This protein binds this small molecule.
Small molecule (SMILES): Nc1nc(NCCc2ccc(O)cc2)nc2nc(-c3ccco3)nn12

Binding-site contacts:
Ligand atom C1 contacts residue LEU388 of chain 1.A at 3.5 Å (hydrophobic).
Ligand atom N17 contacts residue LEU370 of chain 1.A at 3.8 Å.
Ligand atom N19 contacts residue LEU370 of chain 1.A at 3.5 Å.
Ligand atom C6 contacts residue HIS385 of chain 1.A at 3.8 Å.
Ligand atom N15 contacts residue GLU194 of chain 1.A at 2.9 Å (salt-bridge).
Ligand atom C14 contacts residue PHE193 of chain 1.A at 3.3 Å (hydrophobic).
Ligand atom N15 contacts residue MET391 of chain 1.A at 3.5 Å.
Ligand atom C18 contacts residue PHE193 of chain 1.A at 3.5 Å (hydrophobic).
Ligand atom N17 contacts residue PHE193 of chain 1.A at 3.5 Å.
Ligand atom C9 contacts residue PHE193 of chain 1.A at 3.7 Å (hydrophobic).
Ligand atom O25 contacts residue ASN374 of chain 1.A at 3.1 Å (h-bond).
Ligand atom C22 contacts residue LEU370 of chain 1.A at 3.6 Å (hydrophobic).
Ligand atom C14 contacts residue MET391 of chain 1.A at 3.7 Å (hydrophobic).
Ligand atom O25 contacts residue LEU370 of chain 1.A at 3.6 Å.
Ligand atom C14 contacts residue ASN374 of chain 1.A at 3.8 Å.
Ligand atom N12 contacts residue PHE193 of chain 1.A at 3.5 Å.
Ligand atom N19 contacts residue PHE193 of chain 1.A at 3.7 Å.
Ligand atom N13 contacts residue PHE193 of chain 1.A at 3.4 Å.
Ligand atom C22 contacts residue TRP367 of chain 1.A at 3.8 Å (hydrophobic).
Ligand atom O25 contacts residue MET202 of chain 1.A at 3.5 Å.
Ligand atom C21 contacts residue LEU370 of chain 1.A at 3.3 Å (hydrophobic).
Ligand atom C24 contacts residue HIS371 of chain 1.A at 3.4 Å.
Ligand atom N16 contacts residue PHE193 of chain 1.A at 3.3 Å.
Ligand atom N13 contacts residue MET391 of chain 1.A at 3.7 Å.
Ligand atom C5 contacts residue HIS385 of chain 1.A at 3.5 Å.
Ligand atom N13 contacts residue GLU194 of chain 1.A at 3.8 Å.
Ligand atom C20 contacts residue LEU370 of chain 1.A at 3.5 Å (hydrophobic).
Ligand atom N10 contacts residue ILE395 of chain 1.A at 3.7 Å.
Ligand atom C24 contacts residue MET202 of chain 1.A at 3.8 Å (hydrophobic).
Ligand atom C6 contacts residue GLU194 of chain 1.A at 3.5 Å.
Ligand atom N17 contacts residue ASN374 of chain 1.A at 3.2 Å (h-bond).
Ligand atom N15 contacts residue ASN374 of chain 1.A at 2.8 Å (h-bond).
Ligand atom C2 contacts residue LEU388 of chain 1.A at 3.3 Å (hydrophobic).
Ligand atom C23 contacts residue TRP367 of chain 1.A at 3.4 Å (hydrophobic).
Ligand atom N12 contacts residue ILE395 of chain 1.A at 3.8 Å.
Ligand atom N10 contacts residue PHE193 of chain 1.A at 3.4 Å.
Ligand atom C22 contacts residue LEU110 of chain 1.A at 3.7 Å (hydrophobic).
Ligand atom C23 contacts residue LEU110 of chain 1.A at 3.4 Å (hydrophobic).
Ligand atom C11 contacts residue PHE193 of chain 1.A at 3.4 Å (hydrophobic).
Ligand atom C20 contacts residue PHE193 of chain 1.A at 3.7 Å (hydrophobic).

Sequence of chain 1.A:
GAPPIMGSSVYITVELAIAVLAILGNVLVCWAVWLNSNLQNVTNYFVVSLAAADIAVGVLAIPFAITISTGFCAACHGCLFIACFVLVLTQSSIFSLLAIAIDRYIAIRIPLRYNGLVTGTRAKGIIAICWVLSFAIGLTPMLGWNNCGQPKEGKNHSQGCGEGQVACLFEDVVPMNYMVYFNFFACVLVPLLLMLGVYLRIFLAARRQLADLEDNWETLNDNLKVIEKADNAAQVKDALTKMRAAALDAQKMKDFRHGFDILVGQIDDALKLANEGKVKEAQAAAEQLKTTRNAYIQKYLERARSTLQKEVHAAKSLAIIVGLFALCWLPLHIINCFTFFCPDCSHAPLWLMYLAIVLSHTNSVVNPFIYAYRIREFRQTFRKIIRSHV